Binding-site contacts:
Ligand atom CL13 contacts residue TYR171 of chain 2.A at 3.3 Å.
Ligand atom C4 contacts residue ASN122 of chain 2.A at 3.9 Å.
Ligand atom O2 contacts residue LYS189 of chain 2.A at 4.1 Å.
Ligand atom C7 contacts residue TYR171 of chain 2.A at 3.6 Å (hydrophobic).
Ligand atom C3 contacts residue ALA121 of chain 2.A at 3.2 Å (hydrophobic).
Ligand atom C7 contacts residue NAD1 of chain 2.C at 3.6 Å.
Ligand atom C1 contacts residue ALA223 of chain 2.A at 3.9 Å (hydrophobic).
Ligand atom C2 contacts residue ALA223 of chain 2.A at 3.3 Å (hydrophobic).
Ligand atom C3 contacts residue ASN122 of chain 2.A at 3.7 Å.
Ligand atom CL13 contacts residue PHE272 of chain 2.A at 3.6 Å.
Ligand atom C2 contacts residue ALA121 of chain 2.A at 3.9 Å (hydrophobic).
Ligand atom C12 contacts residue NAD1 of chain 2.C at 3.7 Å.
Ligand atom C4 contacts residue ALA123 of chain 2.A at 3.9 Å (hydrophobic).
Ligand atom C8 contacts residue NAD1 of chain 2.C at 3.5 Å.
Ligand atom N1 contacts residue ALA123 of chain 2.A at 2.7 Å (h-bond).
Ligand atom O2 contacts residue TYR171 of chain 2.A at 4.0 Å.
Ligand atom C6 contacts residue ILE227 of chain 2.A at 3.6 Å (hydrophobic).
Ligand atom CL14 contacts residue ALA121 of chain 2.A at 3.7 Å.
Ligand atom C10 contacts residue NAD1 of chain 2.C at 3.6 Å.
Ligand atom C10 contacts residue ILE227 of chain 2.A at 3.6 Å (hydrophobic).
Ligand atom C11 contacts residue PHE272 of chain 2.A at 4.0 Å (hydrophobic).
Ligand atom CL14 contacts residue ALA223 of chain 2.A at 3.3 Å.
Ligand atom O2 contacts residue TYR181 of chain 2.A at 2.8 Å (h-bond).
Ligand atom C8 contacts residue TYR181 of chain 2.A at 3.5 Å (hydrophobic).
Ligand atom C11 contacts residue ALA224 of chain 2.A at 3.8 Å (hydrophobic).
Ligand atom C10 contacts residue ALA224 of chain 2.A at 3.6 Å (hydrophobic).
Ligand atom C11 contacts residue ILE227 of chain 2.A at 3.8 Å (hydrophobic).
Ligand atom C3 contacts residue ALA223 of chain 2.A at 3.9 Å (hydrophobic).
Ligand atom CL14 contacts residue NAD1 of chain 2.C at 3.4 Å.
Ligand atom C11 contacts residue NAD1 of chain 2.C at 3.5 Å.
Ligand atom O1 contacts residue ALA223 of chain 2.A at 4.2 Å.
Ligand atom C12 contacts residue PHE272 of chain 2.A at 3.9 Å (hydrophobic).
Ligand atom C1 contacts residue NAD1 of chain 2.C at 3.9 Å.
Ligand atom CL13 contacts residue NAD1 of chain 2.C at 3.9 Å.
Ligand atom O2 contacts residue NAD1 of chain 2.C at 2.6 Å (h-bond).
Ligand atom C7 contacts residue TYR181 of chain 2.A at 3.4 Å (hydrophobic).
Ligand atom O1 contacts residue NAD1 of chain 2.C at 3.3 Å (h-bond).
Ligand atom C9 contacts residue NAD1 of chain 2.C at 3.7 Å.
Ligand atom N1 contacts residue ASN122 of chain 2.A at 3.2 Å.
Ligand atom C5 contacts residue ILE227 of chain 2.A at 4.0 Å (hydrophobic).

A protein and the small-molecule ligand that binds it are described below.
Small molecule (SMILES): Nc1ccc(Oc2ccc(Cl)cc2O)c(Cl)c1

Sequence of chain 2.A:
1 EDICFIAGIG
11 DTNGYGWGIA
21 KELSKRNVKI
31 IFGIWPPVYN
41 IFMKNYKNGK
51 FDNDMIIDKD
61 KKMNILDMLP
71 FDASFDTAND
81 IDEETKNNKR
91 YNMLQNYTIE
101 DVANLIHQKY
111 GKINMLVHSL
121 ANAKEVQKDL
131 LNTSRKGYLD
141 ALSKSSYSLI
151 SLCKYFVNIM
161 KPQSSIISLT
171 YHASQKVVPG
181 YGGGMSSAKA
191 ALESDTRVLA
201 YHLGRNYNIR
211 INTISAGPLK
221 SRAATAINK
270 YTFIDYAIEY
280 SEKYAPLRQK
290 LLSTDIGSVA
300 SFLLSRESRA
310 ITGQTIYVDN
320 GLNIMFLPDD